This small molecule binds to this protein.
Small molecule (SMILES): CC(=O)N[C@H]1[C@H](O[C@H]2[C@H](O)[C@@H](NC(C)=O)CO[C@@H]2CO)O[C@H](CO)[C@@H](O)[C@@H]1O

Sequence of chain 1.C:
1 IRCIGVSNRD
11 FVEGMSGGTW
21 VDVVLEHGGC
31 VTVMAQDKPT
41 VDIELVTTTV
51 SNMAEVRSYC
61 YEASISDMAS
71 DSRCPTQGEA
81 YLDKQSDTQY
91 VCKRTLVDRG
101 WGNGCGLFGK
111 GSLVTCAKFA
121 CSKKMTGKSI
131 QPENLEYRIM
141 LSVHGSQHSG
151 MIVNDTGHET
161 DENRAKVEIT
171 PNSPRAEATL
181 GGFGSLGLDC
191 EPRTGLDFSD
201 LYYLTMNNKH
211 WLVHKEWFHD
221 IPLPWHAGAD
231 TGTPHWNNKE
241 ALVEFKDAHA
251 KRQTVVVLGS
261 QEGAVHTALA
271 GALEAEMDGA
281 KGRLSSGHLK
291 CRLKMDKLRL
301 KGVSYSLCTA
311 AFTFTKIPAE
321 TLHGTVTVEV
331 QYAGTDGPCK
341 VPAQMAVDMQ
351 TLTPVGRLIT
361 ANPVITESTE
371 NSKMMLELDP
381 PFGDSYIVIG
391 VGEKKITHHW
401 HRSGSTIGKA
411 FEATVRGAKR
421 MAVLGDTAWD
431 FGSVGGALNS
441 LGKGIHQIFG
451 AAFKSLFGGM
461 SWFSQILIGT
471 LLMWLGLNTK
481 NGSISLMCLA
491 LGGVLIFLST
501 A

Binding-site contacts:
Ligand atom C8 contacts residue THR156 of chain 1.C at 4.0 Å.
Ligand atom C2 contacts residue THR156 of chain 1.C at 4.2 Å.
Ligand atom O7 contacts residue ASN154 of chain 1.C at 2.6 Å (h-bond).
Ligand atom C7 contacts residue ASN154 of chain 1.C at 3.3 Å.
Ligand atom C6 contacts residue MET151 of chain 1.C at 4.5 Å (hydrophobic).
Ligand atom C7 contacts residue THR156 of chain 1.C at 3.9 Å.
Ligand atom O5 contacts residue ASN154 of chain 1.C at 4.0 Å.
Ligand atom C1 contacts residue ASN154 of chain 1.C at 3.4 Å.
Ligand atom O6 contacts residue MET151 of chain 1.C at 3.4 Å.
Ligand atom N2 contacts residue ASN154 of chain 1.C at 3.8 Å.
Ligand atom N2 contacts residue THR156 of chain 1.C at 3.6 Å (h-bond).
Ligand atom C2 contacts residue ASN154 of chain 1.C at 3.5 Å.
Ligand atom C1 contacts residue THR156 of chain 1.C at 3.6 Å.
Ligand atom C8 contacts residue ASN154 of chain 1.C at 3.6 Å.